Binding-site contacts:
Ligand atom N contacts residue TYR100 of chain 1.A at 3.0 Å (h-bond).
Ligand atom CE2 contacts residue LEU157 of chain 1.A at 3.4 Å (hydrophobic).
Ligand atom N contacts residue TYR8 of chain 1.A at 2.9 Å (h-bond).
Ligand atom CA contacts residue ASP78 of chain 1.A at 3.3 Å.
Ligand atom CD2 contacts residue ALA151 of chain 1.A at 3.5 Å (hydrophobic).
Ligand atom O contacts residue TRP148 of chain 1.A at 2.9 Å (h-bond).
Ligand atom CG contacts residue GLU64 of chain 1.A at 3.5 Å.
Ligand atom O contacts residue TYR160 of chain 1.A at 2.6 Å (h-bond).
Ligand atom OXT contacts residue TYR85 of chain 1.A at 2.8 Å (h-bond).
Ligand atom CA contacts residue GLU64 of chain 1.A at 3.5 Å.
Ligand atom O contacts residue HIS71 of chain 1.A at 3.1 Å (h-bond).
Ligand atom CB contacts residue TYR100 of chain 1.A at 3.4 Å (hydrophobic).
Ligand atom N contacts residue GLU64 of chain 1.A at 2.9 Å (salt-bridge).
Ligand atom CB contacts residue TYR100 of chain 1.A at 3.6 Å (hydrophobic).
Ligand atom CB contacts residue ASP78 of chain 1.A at 3.3 Å.
Ligand atom CG2 contacts residue GLU64 of chain 1.A at 3.5 Å.
Ligand atom CG2 contacts residue LYS67 of chain 1.A at 3.5 Å.
Ligand atom C contacts residue ASP78 of chain 1.A at 3.5 Å.
Ligand atom CG contacts residue LYS67 of chain 1.A at 3.3 Å.
Ligand atom OD1 contacts residue THR74 of chain 1.A at 3.4 Å (h-bond).
Ligand atom CE3 contacts residue LEU157 of chain 1.A at 3.5 Å (hydrophobic).
Ligand atom N contacts residue TYR172 of chain 1.A at 2.8 Å (h-bond).
Ligand atom CG2 contacts residue ASP78 of chain 1.A at 3.5 Å.
Ligand atom N contacts residue TYR8 of chain 1.A at 3.5 Å (h-bond).
Ligand atom OXT contacts residue THR144 of chain 1.A at 2.7 Å (h-bond).
Ligand atom O contacts residue LYS67 of chain 1.A at 2.9 Å (salt-bridge).
Ligand atom O contacts residue TYR8 of chain 1.A at 3.5 Å.
Ligand atom CE contacts residue TRP168 of chain 1.A at 3.4 Å (hydrophobic).
Ligand atom O contacts residue TRP148 of chain 1.A at 3.6 Å.
Ligand atom CZ2 contacts residue LEU157 of chain 1.A at 3.5 Å (hydrophobic).
Ligand atom CG1 contacts residue TYR8 of chain 1.A at 3.4 Å (hydrophobic).
Ligand atom C contacts residue TYR85 of chain 1.A at 3.6 Å (hydrophobic).
Ligand atom O contacts residue THR74 of chain 1.A at 2.9 Å (h-bond).
Ligand atom CZ3 contacts residue LEU157 of chain 1.A at 3.6 Å (hydrophobic).
Ligand atom CD2 contacts residue LEU157 of chain 1.A at 3.4 Å (hydrophobic).
Ligand atom N contacts residue ASP78 of chain 1.A at 2.8 Å (salt-bridge).
Ligand atom CA contacts residue TYR8 of chain 1.A at 3.3 Å (hydrophobic).
Ligand atom CA contacts residue TYR172 of chain 1.A at 3.6 Å (hydrophobic).
Ligand atom C contacts residue TYR8 of chain 1.A at 3.3 Å (hydrophobic).
Ligand atom CB contacts residue THR144 of chain 1.A at 3.6 Å.

This protein binds this small molecule.
Small molecule (SMILES): CSCC[C@H](N)C(=O)N[C@H](C(=O)N[C@@H](CC1=c2ccccc2=NC1)C(=O)NCC(=O)N1CCC[C@H]1C(=O)N[C@@H](CC(=O)O)C(=O)N1CCC[C@H]1C(=O)N[C@@H](CC(C)C)C(=O)N[C@@H](Cc1ccc(O)cc1)C(=O)N[C@H](C(=O)O)C(C)C)C(C)C

Sequence of chain 1.A:
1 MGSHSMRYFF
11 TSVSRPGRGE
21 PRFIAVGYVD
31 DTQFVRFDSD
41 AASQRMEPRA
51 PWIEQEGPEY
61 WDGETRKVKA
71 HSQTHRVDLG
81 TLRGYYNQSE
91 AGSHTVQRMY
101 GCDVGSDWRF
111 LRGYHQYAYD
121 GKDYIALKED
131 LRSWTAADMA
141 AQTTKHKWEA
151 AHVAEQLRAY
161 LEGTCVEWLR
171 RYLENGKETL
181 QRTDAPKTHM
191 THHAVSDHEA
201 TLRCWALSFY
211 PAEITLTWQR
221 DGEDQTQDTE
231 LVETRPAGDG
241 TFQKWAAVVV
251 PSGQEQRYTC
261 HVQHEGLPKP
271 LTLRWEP